A protein and the small-molecule ligand that binds it are described below.
Small molecule (SMILES): CC(=O)N[C@H]1[C@H](O[C@H]2[C@H](O)[C@@H](NC(C)=O)CO[C@@H]2CO)O[C@H](CO)[C@@H](O)[C@@H]1O

Binding-site contacts:
Ligand atom C3 contacts residue ASN331 of chain 1.C at 3.9 Å.
Ligand atom C7 contacts residue ASN331 of chain 1.C at 4.3 Å.
Ligand atom O5 contacts residue ASN331 of chain 1.C at 2.4 Å (h-bond).
Ligand atom O6 contacts residue ASN331 of chain 1.C at 4.4 Å.
Ligand atom O3 contacts residue GLN580 of chain 1.C at 3.8 Å.
Ligand atom N2 contacts residue GLN580 of chain 1.C at 3.8 Å.
Ligand atom C2 contacts residue ASN331 of chain 1.C at 2.8 Å.
Ligand atom C7 contacts residue GLN580 of chain 1.C at 3.9 Å.
Ligand atom C4 contacts residue ASN331 of chain 1.C at 4.3 Å.
Ligand atom C2 contacts residue GLN580 of chain 1.C at 4.5 Å.
Ligand atom N2 contacts residue ASN331 of chain 1.C at 3.1 Å (h-bond).
Ligand atom C5 contacts residue ASN331 of chain 1.C at 3.6 Å.
Ligand atom C8 contacts residue PRO579 of chain 1.C at 4.0 Å (hydrophobic).
Ligand atom C1 contacts residue ASN331 of chain 1.C at 1.5 Å.
Ligand atom C8 contacts residue LEU582 of chain 1.C at 4.3 Å (hydrophobic).
Ligand atom C8 contacts residue GLN580 of chain 1.C at 3.9 Å.
Ligand atom C3 contacts residue GLN580 of chain 1.C at 3.9 Å.

Sequence of chain 1.C:
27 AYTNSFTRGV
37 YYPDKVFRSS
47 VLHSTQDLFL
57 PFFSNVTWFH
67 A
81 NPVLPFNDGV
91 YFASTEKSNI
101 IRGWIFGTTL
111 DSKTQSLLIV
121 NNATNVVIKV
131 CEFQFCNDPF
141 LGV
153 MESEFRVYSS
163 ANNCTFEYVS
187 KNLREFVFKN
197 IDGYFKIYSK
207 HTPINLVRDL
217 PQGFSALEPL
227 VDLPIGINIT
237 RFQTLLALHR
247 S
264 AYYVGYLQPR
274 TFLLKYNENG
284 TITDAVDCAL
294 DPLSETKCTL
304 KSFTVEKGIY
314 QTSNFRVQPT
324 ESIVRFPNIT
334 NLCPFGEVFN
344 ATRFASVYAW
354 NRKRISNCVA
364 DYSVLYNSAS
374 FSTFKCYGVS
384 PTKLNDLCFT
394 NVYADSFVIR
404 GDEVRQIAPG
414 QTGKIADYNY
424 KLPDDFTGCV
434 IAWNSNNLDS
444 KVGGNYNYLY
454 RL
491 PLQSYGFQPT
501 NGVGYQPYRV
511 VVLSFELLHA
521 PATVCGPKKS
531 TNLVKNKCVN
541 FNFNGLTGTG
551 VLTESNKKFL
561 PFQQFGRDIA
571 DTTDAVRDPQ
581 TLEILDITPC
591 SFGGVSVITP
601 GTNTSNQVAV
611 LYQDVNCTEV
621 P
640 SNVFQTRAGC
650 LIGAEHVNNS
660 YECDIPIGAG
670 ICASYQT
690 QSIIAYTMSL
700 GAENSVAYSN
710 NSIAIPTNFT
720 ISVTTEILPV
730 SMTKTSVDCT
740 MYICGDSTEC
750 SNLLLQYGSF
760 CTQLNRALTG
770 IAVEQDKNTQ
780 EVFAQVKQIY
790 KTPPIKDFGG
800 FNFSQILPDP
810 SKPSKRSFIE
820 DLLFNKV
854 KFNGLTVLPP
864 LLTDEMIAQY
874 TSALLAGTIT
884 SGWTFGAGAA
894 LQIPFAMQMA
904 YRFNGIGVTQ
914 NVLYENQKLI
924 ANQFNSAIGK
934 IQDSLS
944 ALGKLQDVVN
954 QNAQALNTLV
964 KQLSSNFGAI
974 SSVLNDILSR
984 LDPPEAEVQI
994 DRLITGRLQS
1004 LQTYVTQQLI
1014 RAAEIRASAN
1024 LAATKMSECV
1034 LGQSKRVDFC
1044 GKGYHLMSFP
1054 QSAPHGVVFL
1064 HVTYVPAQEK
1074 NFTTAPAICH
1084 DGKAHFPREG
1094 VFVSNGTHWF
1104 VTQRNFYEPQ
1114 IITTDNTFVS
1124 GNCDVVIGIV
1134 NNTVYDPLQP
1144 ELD